The protein below binds the small molecule below.
Small molecule (SMILES): N[C@@H](CCC(=O)O)C(=O)O

Binding-site contacts:
Ligand atom OE1 contacts residue THR690 of chain 1.A at 2.7 Å (h-bond).
Ligand atom CB contacts residue ALA689 of chain 1.A at 3.4 Å (hydrophobic).
Ligand atom N contacts residue TYR488 of chain 1.A at 3.3 Å.
Ligand atom CG contacts residue GLY688 of chain 1.A at 4.3 Å.
Ligand atom OE2 contacts residue THR690 of chain 1.A at 2.8 Å (h-bond).
Ligand atom CG contacts residue TYR488 of chain 1.A at 4.1 Å (hydrophobic).
Ligand atom O contacts residue LEU517 of chain 1.A at 3.8 Å.
Ligand atom C contacts residue PRO516 of chain 1.A at 3.8 Å (hydrophobic).
Ligand atom C contacts residue ALA518 of chain 1.A at 3.7 Å (hydrophobic).
Ligand atom O contacts residue PRO516 of chain 1.A at 3.4 Å (h-bond).
Ligand atom O contacts residue TYR488 of chain 1.A at 3.3 Å.
Ligand atom CG contacts residue ALA689 of chain 1.A at 3.9 Å (hydrophobic).
Ligand atom CG contacts residue VAL685 of chain 1.A at 3.6 Å (hydrophobic).
Ligand atom C contacts residue TYR488 of chain 1.A at 3.8 Å (hydrophobic).
Ligand atom OE2 contacts residue GLU738 of chain 1.A at 3.3 Å (salt-bridge).
Ligand atom OE2 contacts residue ALA689 of chain 1.A at 3.3 Å (h-bond).
Ligand atom CA contacts residue TYR488 of chain 1.A at 3.8 Å (hydrophobic).
Ligand atom O contacts residue ALA518 of chain 1.A at 3.7 Å.
Ligand atom CA contacts residue GLU738 of chain 1.A at 3.3 Å.
Ligand atom C contacts residue ALA689 of chain 1.A at 4.3 Å (hydrophobic).
Ligand atom N contacts residue PRO516 of chain 1.A at 3.6 Å (h-bond).
Ligand atom OE1 contacts residue MET737 of chain 1.A at 4.2 Å.
Ligand atom N contacts residue GLU738 of chain 1.A at 3.6 Å.
Ligand atom OXT contacts residue ALA518 of chain 1.A at 3.4 Å.
Ligand atom CD contacts residue THR690 of chain 1.A at 3.0 Å.
Ligand atom OXT contacts residue ARG523 of chain 1.A at 2.4 Å (salt-bridge).
Ligand atom CA contacts residue PRO516 of chain 1.A at 4.1 Å (hydrophobic).
Ligand atom CB contacts residue GLU738 of chain 1.A at 4.1 Å.
Ligand atom CG contacts residue THR690 of chain 1.A at 4.2 Å.
Ligand atom OXT contacts residue ALA689 of chain 1.A at 3.5 Å.
Ligand atom OE1 contacts residue GLU738 of chain 1.A at 3.2 Å.
Ligand atom C contacts residue GLU738 of chain 1.A at 4.3 Å.
Ligand atom O contacts residue ARG523 of chain 1.A at 3.5 Å (salt-bridge).
Ligand atom OE2 contacts residue GLY688 of chain 1.A at 4.3 Å.
Ligand atom CB contacts residue TYR488 of chain 1.A at 3.5 Å (hydrophobic).
Ligand atom CG contacts residue GLU738 of chain 1.A at 4.0 Å.
Ligand atom C contacts residue ARG523 of chain 1.A at 3.4 Å.
Ligand atom CD contacts residue GLU738 of chain 1.A at 3.3 Å.
Ligand atom CD contacts residue ALA689 of chain 1.A at 4.0 Å (hydrophobic).
Ligand atom CB contacts residue GLY688 of chain 1.A at 3.8 Å.

Sequence of chain 1.A:
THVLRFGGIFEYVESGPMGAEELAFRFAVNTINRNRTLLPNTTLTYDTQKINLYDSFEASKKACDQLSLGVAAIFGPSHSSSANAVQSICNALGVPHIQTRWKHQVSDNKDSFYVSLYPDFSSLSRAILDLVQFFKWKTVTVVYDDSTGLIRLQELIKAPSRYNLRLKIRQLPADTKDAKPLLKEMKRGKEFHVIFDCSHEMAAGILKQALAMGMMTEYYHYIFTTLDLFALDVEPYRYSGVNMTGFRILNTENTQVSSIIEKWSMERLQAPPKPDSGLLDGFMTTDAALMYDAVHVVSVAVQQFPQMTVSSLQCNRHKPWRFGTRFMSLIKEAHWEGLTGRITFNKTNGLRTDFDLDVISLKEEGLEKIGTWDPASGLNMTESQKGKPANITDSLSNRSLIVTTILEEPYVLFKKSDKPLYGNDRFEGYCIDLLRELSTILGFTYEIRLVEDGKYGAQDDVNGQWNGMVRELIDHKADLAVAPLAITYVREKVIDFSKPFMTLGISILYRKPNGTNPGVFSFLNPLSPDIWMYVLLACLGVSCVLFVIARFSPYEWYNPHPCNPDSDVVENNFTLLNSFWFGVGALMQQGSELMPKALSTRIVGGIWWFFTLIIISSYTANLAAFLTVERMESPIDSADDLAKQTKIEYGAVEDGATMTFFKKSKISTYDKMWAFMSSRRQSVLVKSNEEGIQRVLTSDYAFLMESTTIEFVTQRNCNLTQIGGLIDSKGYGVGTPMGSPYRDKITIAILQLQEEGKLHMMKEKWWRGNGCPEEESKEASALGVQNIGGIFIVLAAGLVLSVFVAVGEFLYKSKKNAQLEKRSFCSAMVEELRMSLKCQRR